Binding-site contacts:
Ligand atom C11 contacts residue TYR176 of chain 1.D at 3.8 Å (hydrophobic).
Ligand atom N15 contacts residue TYR176 of chain 1.D at 2.8 Å (h-bond).
Ligand atom C17 contacts residue TYR176 of chain 1.D at 3.5 Å (hydrophobic).
Ligand atom C3 contacts residue PHE113 of chain 1.D at 3.5 Å (hydrophobic).
Ligand atom O21 contacts residue TYR176 of chain 1.D at 3.6 Å.
Ligand atom C20 contacts residue PRO174 of chain 1.D at 3.2 Å (hydrophobic).
Ligand atom C19 contacts residue MET226 of chain 1.D at 3.8 Å (hydrophobic).
Ligand atom C6 contacts residue LEU119 of chain 1.D at 3.5 Å (hydrophobic).
Ligand atom C5 contacts residue ALA114 of chain 1.D at 3.3 Å (hydrophobic).
Ligand atom C13 contacts residue TYR176 of chain 1.D at 3.4 Å (hydrophobic).
Ligand atom C23 contacts residue TYR166 of chain 1.D at 3.2 Å (hydrophobic).
Ligand atom C2 contacts residue TYR176 of chain 1.D at 3.9 Å (hydrophobic).
Ligand atom C16 contacts residue PHE223 of chain 1.D at 3.6 Å (hydrophobic).
Ligand atom C1 contacts residue PHE223 of chain 1.D at 3.8 Å (hydrophobic).
Ligand atom C3 contacts residue ALA114 of chain 1.D at 3.7 Å (hydrophobic).
Ligand atom C14 contacts residue TYR176 of chain 1.D at 3.5 Å (hydrophobic).
Ligand atom C13 contacts residue NAD1 of chain 1.U at 3.6 Å.
Ligand atom C14 contacts residue NAD1 of chain 1.U at 3.3 Å.
Ligand atom C3 contacts residue ALA112 of chain 1.D at 3.7 Å (hydrophobic).
Ligand atom C5 contacts residue PHE113 of chain 1.D at 3.3 Å (hydrophobic).
Ligand atom N12 contacts residue TYR176 of chain 1.D at 3.6 Å.
Ligand atom C9 contacts residue ALA216 of chain 1.D at 3.4 Å (hydrophobic).
Ligand atom C10 contacts residue MET179 of chain 1.D at 3.8 Å (hydrophobic).
Ligand atom C8 contacts residue ALA216 of chain 1.D at 3.9 Å (hydrophobic).
Ligand atom O18 contacts residue MET226 of chain 1.D at 3.5 Å (h-bond).
Ligand atom C10 contacts residue NAD1 of chain 1.U at 3.4 Å.
Ligand atom C3 contacts residue MET179 of chain 1.D at 3.6 Å (hydrophobic).
Ligand atom C20 contacts residue SER175 of chain 1.D at 3.5 Å.
Ligand atom C1 contacts residue NAD1 of chain 1.U at 3.7 Å.
Ligand atom C2 contacts residue PHE223 of chain 1.D at 3.7 Å (hydrophobic).
Ligand atom N15 contacts residue NAD1 of chain 1.U at 2.7 Å (h-bond).
Ligand atom C20 contacts residue MET226 of chain 1.D at 3.8 Å (hydrophobic).
Ligand atom C7 contacts residue LEU119 of chain 1.D at 3.6 Å (hydrophobic).
Ligand atom O21 contacts residue SER175 of chain 1.D at 3.9 Å.
Ligand atom C22 contacts residue TYR176 of chain 1.D at 3.3 Å (hydrophobic).
Ligand atom C7 contacts residue ALA216 of chain 1.D at 3.6 Å (hydrophobic).
Ligand atom C19 contacts residue TYR176 of chain 1.D at 3.7 Å (hydrophobic).
Ligand atom C20 contacts residue TYR176 of chain 1.D at 3.4 Å (hydrophobic).
Ligand atom C6 contacts residue ALA114 of chain 1.D at 3.8 Å (hydrophobic).
Ligand atom C10 contacts residue ALA112 of chain 1.D at 3.5 Å (hydrophobic).

The small molecule below binds the protein below.
Small molecule (SMILES): c1cc2c(cc1Cn1cnc3cc4c(cc31)CCCC4)OCO2

Sequence of chain 1.D:
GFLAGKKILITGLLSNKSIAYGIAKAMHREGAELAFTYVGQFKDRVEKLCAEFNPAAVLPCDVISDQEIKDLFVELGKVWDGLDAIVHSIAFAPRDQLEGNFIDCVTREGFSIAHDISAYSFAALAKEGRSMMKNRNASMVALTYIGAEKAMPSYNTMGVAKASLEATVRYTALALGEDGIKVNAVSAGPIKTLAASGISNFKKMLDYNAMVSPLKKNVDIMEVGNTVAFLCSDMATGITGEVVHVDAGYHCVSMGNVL